Sequence of chain 1.A:
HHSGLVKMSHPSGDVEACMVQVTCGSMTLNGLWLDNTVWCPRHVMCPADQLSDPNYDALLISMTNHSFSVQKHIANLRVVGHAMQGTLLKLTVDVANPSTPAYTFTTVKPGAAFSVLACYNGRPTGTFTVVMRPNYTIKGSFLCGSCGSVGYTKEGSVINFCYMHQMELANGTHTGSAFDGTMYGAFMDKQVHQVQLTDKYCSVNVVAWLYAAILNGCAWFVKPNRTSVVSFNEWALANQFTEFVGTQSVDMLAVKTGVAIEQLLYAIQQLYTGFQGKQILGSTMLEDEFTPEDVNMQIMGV

A protein and the small-molecule ligand that binds it are described below.
Small molecule (SMILES): CC(C)C[C@H](NC(=O)OC1CC2(CCN(C(=O)C(C)C)CC2)C1)C(=O)N[C@@H](C[C@@H]1CCNC1=O)[C@@H](O)S(=O)(=O)O

Binding-site contacts:
Ligand atom C14 contacts residue F5L1 of chain 1.C at 0.5 Å.
Ligand atom O22 contacts residue F5L1 of chain 1.C at 0.2 Å (h-bond).
Ligand atom C35 contacts residue F5L1 of chain 1.C at 0.2 Å.
Ligand atom C05 contacts residue F5L1 of chain 1.C at 0.3 Å.
Ligand atom C12 contacts residue F5L1 of chain 1.C at 0.4 Å.
Ligand atom C02 contacts residue F5L1 of chain 1.C at 0.2 Å.
Ligand atom O21 contacts residue F5L1 of chain 1.C at 0.9 Å (h-bond).
Ligand atom C34 contacts residue F5L1 of chain 1.C at 0.2 Å.
Ligand atom C06 contacts residue F5L1 of chain 1.C at 0.2 Å.
Ligand atom C16 contacts residue F5L1 of chain 1.C at 0.6 Å.
Ligand atom C23 contacts residue F5L1 of chain 1.C at 0.2 Å.
Ligand atom C30 contacts residue F5L1 of chain 1.C at 0.3 Å.
Ligand atom O18 contacts residue HIS173 of chain 1.A at 2.7 Å (h-bond).
Ligand atom O33 contacts residue F5L1 of chain 1.C at 0.2 Å (h-bond).
Ligand atom C19 contacts residue CYS155 of chain 1.A at 1.8 Å (hydrophobic).
Ligand atom C13 contacts residue F5L1 of chain 1.C at 0.4 Å.
Ligand atom C07 contacts residue F5L1 of chain 1.C at 0.3 Å.
Ligand atom O18 contacts residue F5L1 of chain 1.C at 0.5 Å (h-bond).
Ligand atom N03 contacts residue F5L1 of chain 1.C at 0.3 Å (h-bond).
Ligand atom C19 contacts residue F5L1 of chain 1.C at 0.3 Å.
Ligand atom N10 contacts residue F5L1 of chain 1.C at 0.4 Å (h-bond).
Ligand atom C11 contacts residue CYS155 of chain 1.A at 2.7 Å (hydrophobic).
Ligand atom C27 contacts residue F5L1 of chain 1.C at 0.3 Å.
Ligand atom C25 contacts residue F5L1 of chain 1.C at 0.2 Å.
Ligand atom O20 contacts residue F5L1 of chain 1.C at 1.3 Å.
Ligand atom C09 contacts residue F5L1 of chain 1.C at 0.3 Å.
Ligand atom C11 contacts residue F5L1 of chain 1.C at 0.4 Å.
Ligand atom C32 contacts residue F5L1 of chain 1.C at 0.4 Å.
Ligand atom C24 contacts residue F5L1 of chain 1.C at 0.2 Å.
Ligand atom C17 contacts residue F5L1 of chain 1.C at 0.6 Å.
Ligand atom C29 contacts residue F5L1 of chain 1.C at 0.3 Å.
Ligand atom N28 contacts residue F5L1 of chain 1.C at 0.2 Å (h-bond).
Ligand atom O20 contacts residue CYS155 of chain 1.A at 2.6 Å (h-bond).
Ligand atom C31 contacts residue F5L1 of chain 1.C at 0.4 Å.
Ligand atom C26 contacts residue F5L1 of chain 1.C at 0.3 Å.
Ligand atom O01 contacts residue F5L1 of chain 1.C at 0.2 Å (h-bond).
Ligand atom C08 contacts residue F5L1 of chain 1.C at 0.4 Å.
Ligand atom N15 contacts residue F5L1 of chain 1.C at 0.6 Å (h-bond).
Ligand atom C04 contacts residue F5L1 of chain 1.C at 0.2 Å.
Ligand atom C36 contacts residue F5L1 of chain 1.C at 0.2 Å.